This small molecule binds to this protein.
Small molecule (SMILES): CC(=O)N[C@H]1[C@@H](O[P](=O)(O)O[P](=O)(O)OC[C@H]2O[C@@H](n3ccc(=O)[nH]c3=O)[C@H](O)[C@@H]2O)O[C@H](CO)[C@@H](O)[C@@H]1O

Sequence of chain 1.C:
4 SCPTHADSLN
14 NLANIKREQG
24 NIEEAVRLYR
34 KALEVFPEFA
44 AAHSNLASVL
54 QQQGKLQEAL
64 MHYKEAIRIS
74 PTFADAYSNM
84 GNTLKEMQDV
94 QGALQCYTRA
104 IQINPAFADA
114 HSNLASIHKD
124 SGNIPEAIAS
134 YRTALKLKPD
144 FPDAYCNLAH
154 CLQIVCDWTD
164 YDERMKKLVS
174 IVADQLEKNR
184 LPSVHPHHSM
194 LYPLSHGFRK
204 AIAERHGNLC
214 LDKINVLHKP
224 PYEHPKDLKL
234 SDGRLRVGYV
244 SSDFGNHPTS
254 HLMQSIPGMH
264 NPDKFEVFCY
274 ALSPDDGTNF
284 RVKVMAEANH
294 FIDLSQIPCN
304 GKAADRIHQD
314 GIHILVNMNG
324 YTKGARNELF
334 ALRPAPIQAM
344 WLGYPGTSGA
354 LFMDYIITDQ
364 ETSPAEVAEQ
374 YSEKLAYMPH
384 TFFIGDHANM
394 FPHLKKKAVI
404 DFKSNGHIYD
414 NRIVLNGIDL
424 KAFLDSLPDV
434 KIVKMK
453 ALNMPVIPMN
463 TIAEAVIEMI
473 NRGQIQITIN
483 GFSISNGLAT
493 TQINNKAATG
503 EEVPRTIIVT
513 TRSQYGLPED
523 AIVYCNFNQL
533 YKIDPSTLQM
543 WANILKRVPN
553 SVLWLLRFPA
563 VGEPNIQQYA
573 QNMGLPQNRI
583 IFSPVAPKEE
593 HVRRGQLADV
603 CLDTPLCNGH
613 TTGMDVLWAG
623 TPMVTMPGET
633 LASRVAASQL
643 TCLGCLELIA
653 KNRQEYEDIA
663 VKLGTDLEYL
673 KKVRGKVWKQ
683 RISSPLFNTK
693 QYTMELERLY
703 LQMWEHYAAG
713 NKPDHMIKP

Binding-site contacts:
Ligand atom O2 contacts residue LYS590 of chain 1.C at 3.5 Å.
Ligand atom C3' contacts residue HIS612 of chain 1.C at 3.4 Å.
Ligand atom C4 contacts residue HIS593 of chain 1.C at 3.4 Å.
Ligand atom PB contacts residue THR613 of chain 1.C at 3.5 Å.
Ligand atom O2A contacts residue GLN531 of chain 1.C at 2.9 Å (h-bond).
Ligand atom O2' contacts residue ASP617 of chain 1.C at 2.7 Å (salt-bridge).
Ligand atom O4 contacts residue ALA588 of chain 1.C at 2.9 Å (h-bond).
Ligand atom O1B contacts residue LYS534 of chain 1.C at 2.5 Å (salt-bridge).
Ligand atom O4 contacts residue ARG596 of chain 1.C at 3.0 Å (salt-bridge).
Ligand atom C8' contacts residue TYR533 of chain 1.C at 3.3 Å (hydrophobic).
Ligand atom O5' contacts residue THR613 of chain 1.C at 3.1 Å (h-bond).
Ligand atom O4 contacts residue HIS593 of chain 1.C at 3.6 Å.
Ligand atom O4 contacts residue VAL587 of chain 1.C at 3.5 Å.
Ligand atom O1' contacts residue THR613 of chain 1.C at 3.0 Å (h-bond).
Ligand atom O3' contacts residue HIS612 of chain 1.C at 3.3 Å (h-bond).
Ligand atom C8' contacts residue CYS609 of chain 1.C at 3.5 Å (hydrophobic).
Ligand atom O3B contacts residue LYS590 of chain 1.C at 3.2 Å.
Ligand atom O2' contacts residue LYS590 of chain 1.C at 2.9 Å (salt-bridge).
Ligand atom C5' contacts residue THR613 of chain 1.C at 3.0 Å.
Ligand atom C2 contacts residue ALA588 of chain 1.C at 3.5 Å (hydrophobic).
Ligand atom O7' contacts residue HIS190 of chain 1.C at 3.0 Å.
Ligand atom N1 contacts residue HIS593 of chain 1.C at 3.5 Å.
Ligand atom C2B contacts residue ASP617 of chain 1.C at 3.3 Å.
Ligand atom O3' contacts residue PRO348 of chain 1.C at 3.2 Å.
Ligand atom C1' contacts residue THR613 of chain 1.C at 3.6 Å.
Ligand atom O2' contacts residue HIS593 of chain 1.C at 3.1 Å.
Ligand atom N3 contacts residue ALA588 of chain 1.C at 2.7 Å (h-bond).
Ligand atom C5 contacts residue HIS593 of chain 1.C at 3.4 Å.
Ligand atom C4 contacts residue ALA588 of chain 1.C at 3.6 Å (hydrophobic).
Ligand atom O4' contacts residue LEU345 of chain 1.C at 2.7 Å (h-bond).
Ligand atom O2 contacts residue ALA588 of chain 1.C at 3.4 Å (h-bond).
Ligand atom O1' contacts residue HIS612 of chain 1.C at 3.2 Å.
Ligand atom N2' contacts residue HIS612 of chain 1.C at 3.2 Å (h-bond).
Ligand atom O2B contacts residue THR614 of chain 1.C at 2.9 Å (h-bond).
Ligand atom O2B contacts residue THR613 of chain 1.C at 2.5 Å (h-bond).
Ligand atom O2B contacts residue HIS612 of chain 1.C at 2.9 Å (h-bond).
Ligand atom C6' contacts residue THR613 of chain 1.C at 3.4 Å.
Ligand atom O6' contacts residue THR252 of chain 1.C at 2.9 Å (h-bond).
Ligand atom N3 contacts residue HIS593 of chain 1.C at 3.1 Å.
Ligand atom O4 contacts residue LEU558 of chain 1.C at 3.5 Å.